Sequence of chain 1.B:
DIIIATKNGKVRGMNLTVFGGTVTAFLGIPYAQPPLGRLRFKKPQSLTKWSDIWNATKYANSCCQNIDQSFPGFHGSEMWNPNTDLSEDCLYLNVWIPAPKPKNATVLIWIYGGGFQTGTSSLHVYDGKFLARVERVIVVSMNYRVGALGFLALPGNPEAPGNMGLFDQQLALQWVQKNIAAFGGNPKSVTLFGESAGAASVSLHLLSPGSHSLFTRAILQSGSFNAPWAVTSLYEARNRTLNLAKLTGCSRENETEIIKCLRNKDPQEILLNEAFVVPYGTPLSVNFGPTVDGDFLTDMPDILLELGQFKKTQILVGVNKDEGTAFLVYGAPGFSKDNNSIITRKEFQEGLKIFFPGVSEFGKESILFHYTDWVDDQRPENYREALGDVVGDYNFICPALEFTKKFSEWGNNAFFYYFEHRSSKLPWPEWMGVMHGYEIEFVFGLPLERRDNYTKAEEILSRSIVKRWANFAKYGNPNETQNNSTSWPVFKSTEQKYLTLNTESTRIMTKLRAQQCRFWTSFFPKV

Binding-site contacts:
Ligand atom C1 contacts residue ASN485 of chain 1.B at 1.5 Å.
Ligand atom C7 contacts residue ASN485 of chain 1.B at 3.1 Å.
Ligand atom C8 contacts residue ASN485 of chain 1.B at 4.2 Å.
Ligand atom C7 contacts residue GLU482 of chain 1.B at 4.2 Å.
Ligand atom C8 contacts residue ARG465 of chain 1.B at 4.2 Å.
Ligand atom O5 contacts residue ASN485 of chain 1.B at 2.6 Å (h-bond).
Ligand atom C2 contacts residue ASN485 of chain 1.B at 2.4 Å.
Ligand atom C8 contacts residue LYS469 of chain 1.B at 3.8 Å.
Ligand atom O3 contacts residue ARG465 of chain 1.B at 4.0 Å.
Ligand atom N2 contacts residue ASN485 of chain 1.B at 2.7 Å (h-bond).
Ligand atom O7 contacts residue ASN485 of chain 1.B at 3.2 Å (h-bond).
Ligand atom C3 contacts residue ASN485 of chain 1.B at 3.8 Å.
Ligand atom C7 contacts residue ARG465 of chain 1.B at 4.0 Å.
Ligand atom C4 contacts residue ASN485 of chain 1.B at 4.3 Å.
Ligand atom C8 contacts residue GLU482 of chain 1.B at 3.5 Å.
Ligand atom C5 contacts residue ASN485 of chain 1.B at 3.9 Å.
Ligand atom O7 contacts residue ARG465 of chain 1.B at 3.5 Å.

A protein and the small-molecule ligand that binds it are described below.
Small molecule (SMILES): CC(=O)N[C@@H]1[C@@H](O)[C@H](O)[C@@H](CO)O[C@H]1O